A protein and the small-molecule ligand that binds it are described below.
Small molecule (SMILES): OC[C@H]1O[C@@](CO)(O[C@H]2O[C@H](CO)[C@@H](O)[C@H](O)[C@H]2O)[C@@H](O)[C@@H]1O

Binding-site contacts:
Ligand atom C2 contacts residue TYR193 of chain 23.A at 3.8 Å (hydrophobic).
Ligand atom O2 contacts residue MET217 of chain 23.A at 3.3 Å (h-bond).
Ligand atom C5 contacts residue HIS263 of chain 23.A at 3.9 Å.
Ligand atom C3 contacts residue MET217 of chain 23.A at 3.2 Å (hydrophobic).
Ligand atom C6 contacts residue HIS241 of chain 23.A at 3.7 Å.
Ligand atom O2 contacts residue ASN215 of chain 23.A at 3.5 Å.
Ligand atom O3 contacts residue ASN215 of chain 23.A at 2.1 Å.
Ligand atom O4 contacts residue THR102 of chain 23.A at 3.8 Å.
Ligand atom O2 contacts residue MET195 of chain 23.A at 3.6 Å.
Ligand atom C6 contacts residue ILE101 of chain 23.A at 3.2 Å (hydrophobic).
Ligand atom O5 contacts residue LEU103 of chain 23.A at 3.0 Å (h-bond).
Ligand atom C1 contacts residue MET195 of chain 23.A at 3.2 Å (hydrophobic).
Ligand atom C5 contacts residue THR102 of chain 23.A at 2.8 Å.
Ligand atom O4 contacts residue ASN215 of chain 23.A at 3.4 Å (h-bond).
Ligand atom O4 contacts residue HIS263 of chain 23.A at 2.6 Å.
Ligand atom C5 contacts residue LEU103 of chain 23.A at 3.0 Å (hydrophobic).
Ligand atom O3 contacts residue MET217 of chain 23.A at 2.5 Å (h-bond).
Ligand atom C5 contacts residue LEU103 of chain 23.A at 3.5 Å (hydrophobic).
Ligand atom O6 contacts residue ILE101 of chain 23.A at 2.1 Å (h-bond).
Ligand atom C4 contacts residue THR102 of chain 23.A at 3.9 Å.
Ligand atom O3 contacts residue TYR194 of chain 23.A at 3.9 Å.
Ligand atom O6 contacts residue THR102 of chain 23.A at 2.4 Å.
Ligand atom O2 contacts residue TYR193 of chain 23.A at 3.9 Å.
Ligand atom C3 contacts residue ASN215 of chain 23.A at 3.5 Å.
Ligand atom C6 contacts residue LEU103 of chain 23.A at 3.2 Å (hydrophobic).
Ligand atom O5 contacts residue LEU103 of chain 23.A at 3.3 Å.
Ligand atom O6 contacts residue HIS241 of chain 23.A at 4.0 Å.
Ligand atom O4 contacts residue ILE101 of chain 23.A at 4.0 Å.
Ligand atom C4 contacts residue HIS263 of chain 23.A at 3.7 Å.
Ligand atom O1 contacts residue GLN104 of chain 23.A at 3.9 Å.
Ligand atom O3 contacts residue ILE101 of chain 23.A at 3.5 Å.
Ligand atom C2 contacts residue MET217 of chain 23.A at 3.5 Å (hydrophobic).
Ligand atom C6 contacts residue LEU103 of chain 23.A at 2.7 Å (hydrophobic).
Ligand atom O1 contacts residue MET195 of chain 23.A at 3.8 Å.
Ligand atom O6 contacts residue LEU103 of chain 23.A at 4.0 Å.
Ligand atom O5 contacts residue THR102 of chain 23.A at 3.6 Å.
Ligand atom O1 contacts residue TYR194 of chain 23.A at 3.8 Å.
Ligand atom C6 contacts residue THR102 of chain 23.A at 1.9 Å.
Ligand atom C4 contacts residue ASN215 of chain 23.A at 4.0 Å.
Ligand atom O6 contacts residue LEU103 of chain 23.A at 3.3 Å.

Sequence of chain 23.A:
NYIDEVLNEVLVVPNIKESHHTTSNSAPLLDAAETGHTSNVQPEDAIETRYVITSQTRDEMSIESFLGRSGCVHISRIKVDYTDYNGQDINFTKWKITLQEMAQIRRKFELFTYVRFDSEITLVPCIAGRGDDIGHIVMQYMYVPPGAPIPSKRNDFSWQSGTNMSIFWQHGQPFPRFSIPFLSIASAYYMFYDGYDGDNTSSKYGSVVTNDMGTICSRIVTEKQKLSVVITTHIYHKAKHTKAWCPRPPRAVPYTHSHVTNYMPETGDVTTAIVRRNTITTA